Binding-site contacts:
Ligand atom O4 contacts residue ALA209 of chain 1.A at 4.1 Å.
Ligand atom C1 contacts residue MG1 of chain 1.K at 2.9 Å.
Ligand atom O4 contacts residue ARG87 of chain 1.A at 4.0 Å.
Ligand atom C1 contacts residue GLU188 of chain 1.A at 3.6 Å.
Ligand atom C1 contacts residue ASP212 of chain 1.A at 3.8 Å.
Ligand atom O4 contacts residue MET207 of chain 1.A at 4.3 Å.
Ligand atom O2 contacts residue GLU188 of chain 1.A at 3.0 Å (salt-bridge).
Ligand atom C1 contacts residue ALA209 of chain 1.A at 3.5 Å (hydrophobic).
Ligand atom C2 contacts residue ALA209 of chain 1.A at 3.7 Å (hydrophobic).
Ligand atom O3 contacts residue GLY211 of chain 1.A at 3.0 Å (h-bond).
Ligand atom C2 contacts residue LYS186 of chain 1.A at 3.5 Å.
Ligand atom O3 contacts residue ARG210 of chain 1.A at 3.5 Å (salt-bridge).
Ligand atom O2 contacts residue MG1 of chain 1.K at 1.9 Å.
Ligand atom C2 contacts residue THR244 of chain 1.A at 4.2 Å.
Ligand atom C1 contacts residue GLY211 of chain 1.A at 3.7 Å.
Ligand atom O1 contacts residue MG1 of chain 1.K at 2.2 Å.
Ligand atom O3 contacts residue THR244 of chain 1.A at 2.5 Å (h-bond).
Ligand atom C2 contacts residue GLU188 of chain 1.A at 3.7 Å.
Ligand atom O4 contacts residue LYS186 of chain 1.A at 3.6 Å (salt-bridge).
Ligand atom O4 contacts residue MET276 of chain 1.A at 4.3 Å.
Ligand atom C1 contacts residue ARG210 of chain 1.A at 4.4 Å.
Ligand atom O2 contacts residue ALA209 of chain 1.A at 4.2 Å.
Ligand atom O2 contacts residue ASP212 of chain 1.A at 3.9 Å.
Ligand atom O1 contacts residue ALA209 of chain 1.A at 3.8 Å.
Ligand atom O1 contacts residue GLY211 of chain 1.A at 3.6 Å.
Ligand atom O3 contacts residue ALA209 of chain 1.A at 3.3 Å.
Ligand atom C1 contacts residue THR244 of chain 1.A at 3.7 Å.
Ligand atom O4 contacts residue THR244 of chain 1.A at 3.7 Å.
Ligand atom O3 contacts residue ASP212 of chain 1.A at 4.0 Å.
Ligand atom O3 contacts residue MG1 of chain 1.K at 4.1 Å.
Ligand atom C2 contacts residue MG1 of chain 1.K at 2.8 Å.
Ligand atom O1 contacts residue ASP212 of chain 1.A at 2.8 Å (salt-bridge).
Ligand atom O4 contacts residue MG1 of chain 1.K at 4.0 Å.
Ligand atom O2 contacts residue LYS186 of chain 1.A at 2.8 Å (salt-bridge).
Ligand atom O1 contacts residue GLU188 of chain 1.A at 3.0 Å (salt-bridge).

A small-molecule ligand and the protein it binds are described below.
Small molecule (SMILES): O=C([O-])C(=O)[O-]

Sequence of chain 1.A:
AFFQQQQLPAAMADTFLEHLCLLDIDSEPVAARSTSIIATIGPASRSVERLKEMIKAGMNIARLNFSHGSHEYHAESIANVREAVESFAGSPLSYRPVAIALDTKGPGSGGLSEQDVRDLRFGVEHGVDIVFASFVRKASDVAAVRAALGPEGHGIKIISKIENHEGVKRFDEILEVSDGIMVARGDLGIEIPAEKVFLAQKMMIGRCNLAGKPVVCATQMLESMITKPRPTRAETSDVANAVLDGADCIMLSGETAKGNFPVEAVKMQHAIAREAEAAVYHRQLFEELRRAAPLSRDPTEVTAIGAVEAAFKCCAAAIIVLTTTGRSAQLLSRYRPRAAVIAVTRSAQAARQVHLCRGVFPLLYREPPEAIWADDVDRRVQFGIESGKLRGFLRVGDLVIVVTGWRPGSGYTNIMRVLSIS